Binding-site contacts:
Ligand atom C7 contacts residue THR307 of chain 1.A at 4.0 Å.
Ligand atom C6 contacts residue NAG1 of chain 1.SA at 3.8 Å.
Ligand atom O7 contacts residue ASN305 of chain 1.A at 3.0 Å.
Ligand atom C2 contacts residue ASN305 of chain 1.A at 2.5 Å.
Ligand atom O7 contacts residue THR307 of chain 1.A at 4.4 Å.
Ligand atom O7 contacts residue ALA430 of chain 1.A at 4.3 Å.
Ligand atom C7 contacts residue ASN305 of chain 1.A at 3.2 Å.
Ligand atom O7 contacts residue GLY431 of chain 1.A at 3.5 Å (h-bond).
Ligand atom O5 contacts residue ASN305 of chain 1.A at 2.4 Å (h-bond).
Ligand atom N2 contacts residue ILE326 of chain 1.A at 4.2 Å.
Ligand atom C4 contacts residue ASN305 of chain 1.A at 4.2 Å.
Ligand atom C1 contacts residue ASN305 of chain 1.A at 1.4 Å.
Ligand atom C5 contacts residue ASN305 of chain 1.A at 3.7 Å.
Ligand atom C3 contacts residue ASN305 of chain 1.A at 3.8 Å.
Ligand atom C8 contacts residue ASN305 of chain 1.A at 4.3 Å.
Ligand atom O5 contacts residue NAG1 of chain 1.SA at 4.3 Å.
Ligand atom N2 contacts residue ASN305 of chain 1.A at 2.9 Å (h-bond).
Ligand atom C8 contacts residue ILE326 of chain 1.A at 4.1 Å (hydrophobic).
Ligand atom O6 contacts residue NAG1 of chain 1.SA at 3.4 Å.
Ligand atom C7 contacts residue ILE326 of chain 1.A at 4.5 Å (hydrophobic).
Ligand atom C8 contacts residue THR307 of chain 1.A at 3.3 Å.

Sequence of chain 1.A:
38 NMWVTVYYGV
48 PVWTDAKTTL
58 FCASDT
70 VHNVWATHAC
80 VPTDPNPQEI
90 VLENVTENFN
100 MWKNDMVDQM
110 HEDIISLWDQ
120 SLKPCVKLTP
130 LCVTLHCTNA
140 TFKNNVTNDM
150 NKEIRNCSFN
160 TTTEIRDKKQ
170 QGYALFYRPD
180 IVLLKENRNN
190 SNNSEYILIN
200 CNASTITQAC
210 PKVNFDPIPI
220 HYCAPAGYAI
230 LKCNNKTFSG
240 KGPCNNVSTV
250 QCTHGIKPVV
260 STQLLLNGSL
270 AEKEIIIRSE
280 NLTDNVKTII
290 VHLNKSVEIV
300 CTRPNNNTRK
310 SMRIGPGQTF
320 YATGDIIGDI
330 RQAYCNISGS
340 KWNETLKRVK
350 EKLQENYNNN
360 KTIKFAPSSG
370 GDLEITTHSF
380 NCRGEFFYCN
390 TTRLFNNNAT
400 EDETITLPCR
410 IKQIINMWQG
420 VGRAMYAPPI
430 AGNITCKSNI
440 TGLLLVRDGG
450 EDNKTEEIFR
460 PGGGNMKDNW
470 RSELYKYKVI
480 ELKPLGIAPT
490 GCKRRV

A protein and the small-molecule ligand that binds it are described below.
Small molecule (SMILES): CC(=O)N[C@@H]1[C@@H](O)[C@H](O)[C@@H](CO)O[C@H]1O